Sequence of chain 1.D:
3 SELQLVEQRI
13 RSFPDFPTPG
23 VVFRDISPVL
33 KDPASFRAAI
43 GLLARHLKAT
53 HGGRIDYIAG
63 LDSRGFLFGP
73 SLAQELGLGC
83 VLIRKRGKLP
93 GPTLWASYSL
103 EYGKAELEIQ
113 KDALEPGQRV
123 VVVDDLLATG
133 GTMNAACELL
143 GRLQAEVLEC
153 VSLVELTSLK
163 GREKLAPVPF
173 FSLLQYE

Sequence of chain 1.A:
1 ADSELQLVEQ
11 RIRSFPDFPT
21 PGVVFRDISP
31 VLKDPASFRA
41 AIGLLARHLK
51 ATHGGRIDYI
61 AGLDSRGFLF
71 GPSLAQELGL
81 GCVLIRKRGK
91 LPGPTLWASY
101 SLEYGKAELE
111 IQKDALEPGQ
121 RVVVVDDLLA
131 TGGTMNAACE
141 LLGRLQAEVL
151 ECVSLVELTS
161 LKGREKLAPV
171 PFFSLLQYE

Binding-site contacts:
Ligand atom O2 contacts residue ARG66 of chain 1.A at 3.3 Å.
Ligand atom O3P contacts residue THR131 of chain 1.A at 3.1 Å (h-bond).
Ligand atom O1P contacts residue THR131 of chain 1.A at 2.5 Å (h-bond).
Ligand atom O2B contacts residue ARG66 of chain 1.A at 2.7 Å (salt-bridge).
Ligand atom O2B contacts residue ARG86 of chain 1.D at 3.0 Å (salt-bridge).
Ligand atom O3B contacts residue ARG66 of chain 1.A at 3.1 Å (salt-bridge).
Ligand atom O1P contacts residue ALA130 of chain 1.A at 3.4 Å.
Ligand atom O2 contacts residue ASP127 of chain 1.A at 2.7 Å (salt-bridge).
Ligand atom O3A contacts residue MG1 of chain 1.E at 3.2 Å.
Ligand atom O2A contacts residue LYS90 of chain 1.D at 3.1 Å (salt-bridge).
Ligand atom PB contacts residue MG1 of chain 1.E at 3.2 Å.
Ligand atom O2A contacts residue TYR104 of chain 1.A at 2.5 Å (h-bond).
Ligand atom O1B contacts residue ARG86 of chain 1.D at 2.8 Å (salt-bridge).
Ligand atom O2P contacts residue LEU102 of chain 1.A at 3.3 Å.
Ligand atom O3 contacts residue MG1 of chain 1.E at 2.3 Å.
Ligand atom O1P contacts residue GLU103 of chain 1.A at 2.8 Å (salt-bridge).
Ligand atom O1B contacts residue SER65 of chain 1.A at 3.3 Å.
Ligand atom O2P contacts residue THR134 of chain 1.A at 2.6 Å (h-bond).
Ligand atom O5 contacts residue ADE1 of chain 1.G at 3.2 Å.
Ligand atom O3A contacts residue LYS87 of chain 1.A at 3.2 Å (salt-bridge).
Ligand atom C3 contacts residue ASP126 of chain 1.A at 3.2 Å.
Ligand atom O2 contacts residue MG1 of chain 1.E at 2.1 Å.
Ligand atom O4 contacts residue ADE1 of chain 1.G at 3.1 Å (h-bond).
Ligand atom C2 contacts residue ADE1 of chain 1.G at 3.4 Å.
Ligand atom C1 contacts residue MG1 of chain 1.E at 3.1 Å.
Ligand atom C2 contacts residue MG1 of chain 1.E at 2.8 Å.
Ligand atom O1 contacts residue MG1 of chain 1.E at 2.2 Å.
Ligand atom O2A contacts residue ARG66 of chain 1.A at 3.2 Å (salt-bridge).
Ligand atom O1P contacts residue LEU102 of chain 1.A at 3.3 Å.
Ligand atom O3 contacts residue ASP126 of chain 1.A at 2.4 Å (salt-bridge).
Ligand atom O3B contacts residue MG1 of chain 1.E at 2.0 Å.
Ligand atom O3B contacts residue SER65 of chain 1.A at 3.0 Å (h-bond).
Ligand atom C1 contacts residue ADE1 of chain 1.G at 3.1 Å.
Ligand atom O3P contacts residue GLY132 of chain 1.A at 2.9 Å (h-bond).
Ligand atom O3P contacts residue ALA130 of chain 1.A at 2.7 Å (h-bond).
Ligand atom C3 contacts residue MG1 of chain 1.E at 3.1 Å.
Ligand atom C1 contacts residue ARG66 of chain 1.A at 3.3 Å.
Ligand atom C2 contacts residue ASP127 of chain 1.A at 3.4 Å.
Ligand atom O1A contacts residue LEU102 of chain 1.A at 3.5 Å.
Ligand atom PA contacts residue MG1 of chain 1.E at 3.4 Å.

A small-molecule ligand and the protein it binds are described below.
Small molecule (SMILES): O=P(O)(O)OC[C@H]1O[C@H](O[P](=O)(O)OP(=O)(O)O)[C@H](O)[C@@H]1O